Binding-site contacts:
Ligand atom CB contacts residue HIS185 of chain 1.A at 3.5 Å.
Ligand atom CA contacts residue PRO245 of chain 1.A at 4.1 Å (hydrophobic).
Ligand atom CG2 contacts residue GLN525 of chain 1.A at 3.3 Å.
Ligand atom CG2 contacts residue 94T1 of chain 1.D at 3.5 Å.
Ligand atom SG contacts residue 94T1 of chain 1.D at 1.8 Å.
Ligand atom CA contacts residue 94T1 of chain 1.D at 3.6 Å.
Ligand atom CG2 contacts residue 94T1 of chain 1.D at 3.2 Å.
Ligand atom N contacts residue HIS182 of chain 1.A at 3.5 Å (h-bond).
Ligand atom CB contacts residue VAL581 of chain 1.A at 4.0 Å (hydrophobic).
Ligand atom OG1 contacts residue VAL581 of chain 1.A at 3.3 Å.
Ligand atom C contacts residue PRO245 of chain 1.A at 3.9 Å (hydrophobic).
Ligand atom O contacts residue 94T1 of chain 1.D at 3.5 Å.
Ligand atom O contacts residue LYS320 of chain 1.A at 4.0 Å.
Ligand atom CG2 contacts residue LYS320 of chain 1.A at 3.5 Å.
Ligand atom CA contacts residue TYR318 of chain 1.A at 3.9 Å (hydrophobic).
Ligand atom N contacts residue THR319 of chain 1.A at 3.4 Å.
Ligand atom O contacts residue LYS320 of chain 1.A at 2.9 Å (salt-bridge).
Ligand atom CB contacts residue 94T1 of chain 1.D at 4.0 Å.
Ligand atom O contacts residue 94T1 of chain 1.D at 4.0 Å.
Ligand atom C contacts residue HIS182 of chain 1.A at 4.0 Å.
Ligand atom N contacts residue 94T1 of chain 1.D at 2.8 Å (h-bond).
Ligand atom CA contacts residue 94T1 of chain 1.D at 3.7 Å.
Ligand atom CG2 contacts residue PHE554 of chain 1.A at 3.9 Å (hydrophobic).
Ligand atom O contacts residue THR319 of chain 1.A at 3.2 Å.
Ligand atom CG1 contacts residue GLN525 of chain 1.A at 3.8 Å.
Ligand atom N contacts residue LYS320 of chain 1.A at 3.4 Å (salt-bridge).
Ligand atom CB contacts residue HIS182 of chain 1.A at 3.4 Å.
Ligand atom CB contacts residue GLN525 of chain 1.A at 4.0 Å.
Ligand atom O contacts residue HIS244 of chain 1.A at 3.5 Å (h-bond).
Ligand atom CB contacts residue ASN243 of chain 1.A at 3.4 Å.
Ligand atom N contacts residue HIS184 of chain 1.A at 3.9 Å.
Ligand atom CB contacts residue 94T1 of chain 1.D at 2.9 Å.
Ligand atom CG contacts residue ASN243 of chain 1.A at 3.3 Å.
Ligand atom N contacts residue TYR318 of chain 1.A at 3.2 Å (h-bond).
Ligand atom C contacts residue 94T1 of chain 1.D at 3.8 Å.
Ligand atom C contacts residue LYS320 of chain 1.A at 3.7 Å.
Ligand atom CA contacts residue HIS182 of chain 1.A at 3.9 Å.
Ligand atom SG contacts residue HIS244 of chain 1.A at 3.9 Å.
Ligand atom C contacts residue LYS320 of chain 1.A at 4.0 Å.
Ligand atom O contacts residue PRO245 of chain 1.A at 3.5 Å.

Sequence of chain 1.A:
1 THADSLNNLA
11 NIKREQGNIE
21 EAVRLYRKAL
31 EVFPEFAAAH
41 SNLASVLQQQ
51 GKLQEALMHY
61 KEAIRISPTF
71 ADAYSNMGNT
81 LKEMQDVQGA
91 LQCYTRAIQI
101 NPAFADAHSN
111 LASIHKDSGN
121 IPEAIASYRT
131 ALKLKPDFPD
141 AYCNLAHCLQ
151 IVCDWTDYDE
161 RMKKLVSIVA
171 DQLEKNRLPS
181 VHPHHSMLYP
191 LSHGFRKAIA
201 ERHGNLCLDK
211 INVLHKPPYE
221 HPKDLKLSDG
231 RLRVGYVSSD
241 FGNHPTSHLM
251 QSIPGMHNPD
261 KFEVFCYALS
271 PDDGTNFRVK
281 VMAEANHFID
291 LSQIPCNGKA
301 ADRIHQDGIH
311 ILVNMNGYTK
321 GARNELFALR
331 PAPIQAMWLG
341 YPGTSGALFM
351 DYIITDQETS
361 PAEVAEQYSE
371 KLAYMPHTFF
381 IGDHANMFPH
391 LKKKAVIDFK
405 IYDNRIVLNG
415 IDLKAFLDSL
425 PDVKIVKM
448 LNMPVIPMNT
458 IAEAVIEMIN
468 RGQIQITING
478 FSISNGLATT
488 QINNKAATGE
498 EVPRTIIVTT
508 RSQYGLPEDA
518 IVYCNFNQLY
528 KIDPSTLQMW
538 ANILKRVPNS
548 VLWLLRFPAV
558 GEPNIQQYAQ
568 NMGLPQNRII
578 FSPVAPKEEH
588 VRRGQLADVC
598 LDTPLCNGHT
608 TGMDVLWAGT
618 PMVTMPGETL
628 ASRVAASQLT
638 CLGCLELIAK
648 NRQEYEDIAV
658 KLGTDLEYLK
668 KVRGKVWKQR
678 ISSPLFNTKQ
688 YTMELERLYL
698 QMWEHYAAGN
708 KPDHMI

The protein below binds the small molecule below.
Small molecule (SMILES): CC(=O)N[C@H](C(=O)N[C@H](C(=O)N1CCC[C@H]1C(=O)N[C@H](C(=O)N[C@@H](CS)C(=O)N[C@H](C(=O)N[C@@H](C)C(N)=O)[C@@H](C)O)C(C)C)[C@@H](C)O)C(C)C